Sequence of chain 1.E:
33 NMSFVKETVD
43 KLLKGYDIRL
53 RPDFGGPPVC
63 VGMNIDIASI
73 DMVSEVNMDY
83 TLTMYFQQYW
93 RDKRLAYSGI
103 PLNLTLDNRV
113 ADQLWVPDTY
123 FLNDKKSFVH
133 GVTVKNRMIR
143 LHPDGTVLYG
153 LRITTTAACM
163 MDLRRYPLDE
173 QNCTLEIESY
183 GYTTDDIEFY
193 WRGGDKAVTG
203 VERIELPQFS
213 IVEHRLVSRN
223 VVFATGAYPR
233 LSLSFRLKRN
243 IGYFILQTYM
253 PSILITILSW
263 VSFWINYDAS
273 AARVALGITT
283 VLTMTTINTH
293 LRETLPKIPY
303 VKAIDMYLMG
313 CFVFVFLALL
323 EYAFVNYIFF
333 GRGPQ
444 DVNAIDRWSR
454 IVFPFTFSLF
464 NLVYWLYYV

Binding-site contacts:
Ligand atom C8 contacts residue PRO103 of chain 1.E at 4.1 Å (hydrophobic).
Ligand atom N2 contacts residue ASN105 of chain 1.E at 3.0 Å (h-bond).
Ligand atom O5 contacts residue ASN105 of chain 1.E at 2.3 Å (h-bond).
Ligand atom C6 contacts residue HIS144 of chain 1.E at 3.5 Å.
Ligand atom O6 contacts residue HIS144 of chain 1.E at 3.2 Å.
Ligand atom C1 contacts residue HIS144 of chain 1.E at 4.0 Å.
Ligand atom C5 contacts residue HIS144 of chain 1.E at 3.8 Å.
Ligand atom C1 contacts residue ASN105 of chain 1.E at 1.4 Å.
Ligand atom C4 contacts residue ASN105 of chain 1.E at 4.2 Å.
Ligand atom C2 contacts residue ASN105 of chain 1.E at 2.5 Å.
Ligand atom O7 contacts residue ASN105 of chain 1.E at 3.7 Å.
Ligand atom C7 contacts residue ASN105 of chain 1.E at 3.5 Å.
Ligand atom O5 contacts residue HIS144 of chain 1.E at 3.1 Å (h-bond).
Ligand atom C8 contacts residue ARG194 of chain 1.E at 4.4 Å.
Ligand atom C3 contacts residue ASN105 of chain 1.E at 3.8 Å.
Ligand atom C5 contacts residue ASN105 of chain 1.E at 3.6 Å.

The small molecule below binds the protein below.
Small molecule (SMILES): CC(=O)N[C@H]1[C@H](O[C@H]2[C@H](O)[C@@H](NC(C)=O)CO[C@@H]2CO)O[C@H](CO)[C@@H](O)[C@@H]1O